Sequence of chain 1.D:
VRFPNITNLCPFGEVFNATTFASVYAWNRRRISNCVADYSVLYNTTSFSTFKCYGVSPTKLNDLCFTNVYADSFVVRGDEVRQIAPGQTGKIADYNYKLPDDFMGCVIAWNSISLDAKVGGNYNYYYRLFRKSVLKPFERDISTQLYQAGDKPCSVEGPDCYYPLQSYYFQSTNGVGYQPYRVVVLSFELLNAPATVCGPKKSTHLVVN

A protein and the small-molecule ligand that binds it are described below.
Small molecule (SMILES): CC(=O)N[C@@H]1[C@@H](O)[C@H](O)[C@@H](CO)O[C@H]1O

Binding-site contacts:
Ligand atom C1 contacts residue ASN45 of chain 1.D at 1.4 Å.
Ligand atom O5 contacts residue ASN45 of chain 1.D at 2.3 Å (h-bond).
Ligand atom C8 contacts residue LEU70 of chain 1.D at 4.1 Å (hydrophobic).
Ligand atom O7 contacts residue GLY41 of chain 1.D at 4.0 Å.
Ligand atom C7 contacts residue GLY41 of chain 1.D at 4.2 Å.
Ligand atom C5 contacts residue ASN45 of chain 1.D at 3.6 Å.
Ligand atom C7 contacts residue ASN45 of chain 1.D at 4.0 Å.
Ligand atom C8 contacts residue PHE44 of chain 1.D at 3.5 Å (hydrophobic).
Ligand atom C2 contacts residue ASN45 of chain 1.D at 2.5 Å.
Ligand atom C3 contacts residue ASN45 of chain 1.D at 3.8 Å.
Ligand atom N2 contacts residue ASN45 of chain 1.D at 3.0 Å (h-bond).
Ligand atom C4 contacts residue ASN45 of chain 1.D at 4.2 Å.